This protein binds this small molecule.
Small molecule (SMILES): Cc1cc(C#N)cnc1C(=O)Nc1ccc(F)c([C@]2(C)Cc3c(ccnc3F)C(N)=N2)c1

Sequence of chain 1.A:
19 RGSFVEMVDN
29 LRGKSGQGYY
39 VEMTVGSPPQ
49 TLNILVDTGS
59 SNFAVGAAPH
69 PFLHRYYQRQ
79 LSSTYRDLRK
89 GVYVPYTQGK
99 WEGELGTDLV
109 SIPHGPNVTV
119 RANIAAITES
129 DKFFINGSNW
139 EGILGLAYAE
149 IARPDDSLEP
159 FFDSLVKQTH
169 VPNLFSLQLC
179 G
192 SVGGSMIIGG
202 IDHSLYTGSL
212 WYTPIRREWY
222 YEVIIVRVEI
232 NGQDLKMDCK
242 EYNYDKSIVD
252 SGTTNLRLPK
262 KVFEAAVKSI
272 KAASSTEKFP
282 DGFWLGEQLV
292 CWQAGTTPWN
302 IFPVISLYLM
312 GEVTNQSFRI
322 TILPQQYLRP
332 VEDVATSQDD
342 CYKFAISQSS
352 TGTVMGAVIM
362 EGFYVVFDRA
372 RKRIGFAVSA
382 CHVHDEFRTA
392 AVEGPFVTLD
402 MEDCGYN

Binding-site contacts:
Ligand atom C1 contacts residue GLY34 of chain 1.A at 3.2 Å.
Ligand atom C15 contacts residue ILE141 of chain 1.A at 3.6 Å (hydrophobic).
Ligand atom C2 contacts residue GLY34 of chain 1.A at 3.5 Å.
Ligand atom C14 contacts residue ASP55 of chain 1.A at 3.4 Å.
Ligand atom F2 contacts residue TYR94 of chain 1.A at 3.4 Å.
Ligand atom C10 contacts residue PHE131 of chain 1.A at 3.7 Å (hydrophobic).
Ligand atom C19 contacts residue THR254 of chain 1.A at 3.3 Å.
Ligand atom C20 contacts residue THR254 of chain 1.A at 3.8 Å.
Ligand atom N6 contacts residue THR255 of chain 1.A at 3.2 Å (h-bond).
Ligand atom C4 contacts residue THR255 of chain 1.A at 3.3 Å.
Ligand atom C23 contacts residue THR255 of chain 1.A at 3.1 Å.
Ligand atom F1 contacts residue PHE131 of chain 1.A at 3.4 Å.
Ligand atom C4 contacts residue GLY36 of chain 1.A at 3.4 Å.
Ligand atom C7 contacts residue GLY253 of chain 1.A at 3.7 Å.
Ligand atom F1 contacts residue TYR94 of chain 1.A at 2.8 Å.
Ligand atom C22 contacts residue ASP55 of chain 1.A at 3.4 Å.
Ligand atom N4 contacts residue ASP55 of chain 1.A at 2.7 Å (salt-bridge).
Ligand atom C3 contacts residue GLY36 of chain 1.A at 3.6 Å.
Ligand atom C16 contacts residue TYR94 of chain 1.A at 3.4 Å (hydrophobic).
Ligand atom C6 contacts residue GLY253 of chain 1.A at 3.5 Å.
Ligand atom C15 contacts residue ASP55 of chain 1.A at 3.3 Å.
Ligand atom C19 contacts residue ASP251 of chain 1.A at 3.6 Å.
Ligand atom N4 contacts residue GLY253 of chain 1.A at 3.8 Å.
Ligand atom N1 contacts residue GLY253 of chain 1.A at 3.2 Å (h-bond).
Ligand atom C23 contacts residue GLY36 of chain 1.A at 3.6 Å.
Ligand atom C3 contacts residue GLY34 of chain 1.A at 3.1 Å.
Ligand atom C5 contacts residue GLY36 of chain 1.A at 3.4 Å.
Ligand atom C13 contacts residue GLY253 of chain 1.A at 3.7 Å.
Ligand atom N2 contacts residue LEU53 of chain 1.A at 3.5 Å.
Ligand atom C3 contacts residue THR255 of chain 1.A at 3.0 Å.
Ligand atom C15 contacts residue TYR94 of chain 1.A at 3.2 Å (hydrophobic).
Ligand atom C19 contacts residue GLY253 of chain 1.A at 3.8 Å.
Ligand atom N6 contacts residue ALA358 of chain 1.A at 3.5 Å.
Ligand atom C15 contacts residue SER58 of chain 1.A at 3.7 Å.
Ligand atom C5 contacts residue GLY253 of chain 1.A at 3.6 Å.
Ligand atom N2 contacts residue GLY253 of chain 1.A at 3.0 Å (h-bond).
Ligand atom C5 contacts residue SER252 of chain 1.A at 3.4 Å.
Ligand atom N4 contacts residue GLY57 of chain 1.A at 3.7 Å.
Ligand atom N4 contacts residue ASP251 of chain 1.A at 2.8 Å (salt-bridge).
Ligand atom N5 contacts residue ASP55 of chain 1.A at 2.6 Å (salt-bridge).